Binding-site contacts:
Ligand atom C10 contacts residue 7IW1 of chain 1.K at 0.4 Å.
Ligand atom N01 contacts residue 7IW1 of chain 1.K at 0.4 Å (h-bond).
Ligand atom O32 contacts residue HIS62 of chain 1.A at 2.9 Å (h-bond).
Ligand atom F23 contacts residue 7IW1 of chain 1.K at 0.5 Å.
Ligand atom C17 contacts residue 7IW1 of chain 1.K at 0.3 Å.
Ligand atom O31 contacts residue 7IW1 of chain 1.K at 1.3 Å.
Ligand atom C00 contacts residue 7IW1 of chain 1.K at 0.4 Å.
Ligand atom N contacts residue 7IW1 of chain 1.K at 0.5 Å (h-bond).
Ligand atom C21 contacts residue 7IW1 of chain 1.K at 0.3 Å.
Ligand atom C05 contacts residue 7IW1 of chain 1.K at 0.3 Å.
Ligand atom C06 contacts residue 7IW1 of chain 1.K at 0.3 Å.
Ligand atom N14 contacts residue 7IW1 of chain 1.K at 0.3 Å (h-bond).
Ligand atom C contacts residue 7IW1 of chain 1.K at 0.8 Å.
Ligand atom C07 contacts residue 7IW1 of chain 1.K at 0.3 Å.
Ligand atom C08 contacts residue 7IW1 of chain 1.K at 0.3 Å.
Ligand atom O18 contacts residue TRP291 of chain 1.A at 2.8 Å.
Ligand atom N19 contacts residue 7IW1 of chain 1.K at 0.3 Å (h-bond).
Ligand atom C04 contacts residue 7IW1 of chain 1.K at 0.5 Å.
Ligand atom C15 contacts residue 7IW1 of chain 1.K at 0.3 Å.
Ligand atom C27 contacts residue 7IW1 of chain 1.K at 0.2 Å.
Ligand atom N03 contacts residue 7IW1 of chain 1.K at 0.3 Å (h-bond).
Ligand atom C02 contacts residue 7IW1 of chain 1.K at 0.1 Å.
Ligand atom C22 contacts residue 7IW1 of chain 1.K at 0.4 Å.
Ligand atom C09 contacts residue 7IW1 of chain 1.K at 0.4 Å.
Ligand atom C13 contacts residue 7IW1 of chain 1.K at 0.3 Å.
Ligand atom CL25 contacts residue 7IW1 of chain 1.K at 0.4 Å.
Ligand atom C12 contacts residue 7IW1 of chain 1.K at 0.3 Å.
Ligand atom C34 contacts residue 7IW1 of chain 1.K at 0.2 Å.
Ligand atom O16 contacts residue 7IW1 of chain 1.K at 0.3 Å (h-bond).
Ligand atom N28 contacts residue 7IW1 of chain 1.K at 0.2 Å (h-bond).
Ligand atom O32 contacts residue 7IW1 of chain 1.K at 0.2 Å (h-bond).
Ligand atom O32 contacts residue ARG340 of chain 1.A at 2.6 Å (salt-bridge).
Ligand atom C33 contacts residue 7IW1 of chain 1.K at 0.3 Å.
Ligand atom C32 contacts residue 7IW1 of chain 1.K at 0.4 Å.
Ligand atom C31 contacts residue 7IW1 of chain 1.K at 0.3 Å.
Ligand atom C11 contacts residue 7IW1 of chain 1.K at 0.4 Å.
Ligand atom O18 contacts residue 7IW1 of chain 1.K at 0.2 Å (h-bond).
Ligand atom C20 contacts residue 7IW1 of chain 1.K at 0.2 Å.
Ligand atom C26 contacts residue 7IW1 of chain 1.K at 0.2 Å.
Ligand atom C24 contacts residue 7IW1 of chain 1.K at 0.3 Å.

The protein below binds the small molecule below.
Small molecule (SMILES): [H]/N=C(/N)NC[C@H]1[C@H](CC[C@H](O)CO)c2cc(CNC)ccc2[C@@H]1NC(=O)C(=O)Nc1ccc(Cl)c(F)c1

Sequence of chain 1.A:
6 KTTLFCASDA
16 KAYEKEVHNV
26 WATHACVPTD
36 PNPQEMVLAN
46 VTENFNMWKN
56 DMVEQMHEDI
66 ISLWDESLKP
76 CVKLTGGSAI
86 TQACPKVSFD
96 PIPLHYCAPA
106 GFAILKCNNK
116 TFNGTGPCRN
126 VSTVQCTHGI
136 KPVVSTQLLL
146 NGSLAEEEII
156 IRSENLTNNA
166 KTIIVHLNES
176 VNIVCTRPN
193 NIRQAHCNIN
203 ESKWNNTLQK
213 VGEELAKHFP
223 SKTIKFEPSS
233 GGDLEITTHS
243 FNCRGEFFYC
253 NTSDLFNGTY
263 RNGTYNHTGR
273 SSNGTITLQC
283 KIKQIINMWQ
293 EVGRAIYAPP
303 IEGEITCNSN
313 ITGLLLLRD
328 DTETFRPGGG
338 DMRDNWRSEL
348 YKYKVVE